Binding-site contacts:
Ligand atom O7 contacts residue MET182 of chain 1.C at 4.1 Å.
Ligand atom O6 contacts residue ASN214 of chain 1.C at 3.6 Å.
Ligand atom O5 contacts residue ASN211 of chain 1.C at 2.4 Å (h-bond).
Ligand atom C8 contacts residue SER178 of chain 1.C at 4.0 Å.
Ligand atom C7 contacts residue GLN174 of chain 1.C at 4.3 Å.
Ligand atom O5 contacts residue ASN214 of chain 1.C at 3.5 Å.
Ligand atom C7 contacts residue SER178 of chain 1.C at 4.4 Å.
Ligand atom C4 contacts residue ASN211 of chain 1.C at 4.2 Å.
Ligand atom C2 contacts residue ASN211 of chain 1.C at 2.4 Å.
Ligand atom O6 contacts residue TYR186 of chain 1.C at 4.1 Å.
Ligand atom C8 contacts residue ASN211 of chain 1.C at 4.4 Å.
Ligand atom C5 contacts residue ASN214 of chain 1.C at 4.1 Å.
Ligand atom C3 contacts residue ASN211 of chain 1.C at 3.8 Å.
Ligand atom C8 contacts residue VAL177 of chain 1.C at 4.1 Å (hydrophobic).
Ligand atom N2 contacts residue ASN211 of chain 1.C at 2.8 Å (h-bond).
Ligand atom O7 contacts residue SER178 of chain 1.C at 4.1 Å.
Ligand atom C1 contacts residue ASN211 of chain 1.C at 1.4 Å.
Ligand atom C6 contacts residue ASN214 of chain 1.C at 4.0 Å.
Ligand atom O7 contacts residue VAL177 of chain 1.C at 3.9 Å.
Ligand atom C8 contacts residue GLN174 of chain 1.C at 3.4 Å.
Ligand atom C7 contacts residue ASN211 of chain 1.C at 3.2 Å.
Ligand atom O7 contacts residue ASN211 of chain 1.C at 3.2 Å (h-bond).
Ligand atom C5 contacts residue ASN211 of chain 1.C at 3.7 Å.
Ligand atom C7 contacts residue VAL177 of chain 1.C at 4.3 Å (hydrophobic).
Ligand atom C1 contacts residue ASN214 of chain 1.C at 3.9 Å.

This small molecule binds to this protein.
Small molecule (SMILES): CC(=O)N[C@@H]1[C@@H](O)[C@H](O)[C@@H](CO)O[C@H]1O

Sequence of chain 1.C:
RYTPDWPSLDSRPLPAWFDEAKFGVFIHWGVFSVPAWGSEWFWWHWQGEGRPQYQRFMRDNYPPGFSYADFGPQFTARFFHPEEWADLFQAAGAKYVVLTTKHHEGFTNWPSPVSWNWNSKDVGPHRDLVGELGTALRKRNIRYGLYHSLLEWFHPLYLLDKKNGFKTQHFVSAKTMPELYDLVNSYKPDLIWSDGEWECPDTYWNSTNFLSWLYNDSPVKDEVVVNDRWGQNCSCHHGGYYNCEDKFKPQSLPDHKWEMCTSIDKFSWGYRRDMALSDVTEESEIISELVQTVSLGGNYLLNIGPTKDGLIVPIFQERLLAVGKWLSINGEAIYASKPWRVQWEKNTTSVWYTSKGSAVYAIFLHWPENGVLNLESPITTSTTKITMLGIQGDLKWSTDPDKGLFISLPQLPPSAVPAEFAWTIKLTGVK